This small molecule binds to this protein.
Small molecule (SMILES): O[C@@H]1[C@@H](O)[C@H](O[C@@H]2CO[C@@H](O[C@@H]3CO[C@@H](O)[C@H](O)[C@H]3O)[C@H](O)[C@H]2O)OC[C@H]1O

Binding-site contacts:
Ligand atom C5 contacts residue TRP271 of chain 1.A at 3.7 Å (hydrophobic).
Ligand atom C3 contacts residue ASP133 of chain 1.A at 3.5 Å.
Ligand atom O2 contacts residue MET129 of chain 1.A at 3.3 Å.
Ligand atom O4 contacts residue ASP127 of chain 1.A at 3.8 Å.
Ligand atom O3 contacts residue ASP202 of chain 1.A at 2.7 Å (salt-bridge).
Ligand atom O5 contacts residue ALA131 of chain 1.A at 3.5 Å.
Ligand atom C3 contacts residue TRP117 of chain 1.A at 3.8 Å (hydrophobic).
Ligand atom O2 contacts residue ASP133 of chain 1.A at 2.7 Å (salt-bridge).
Ligand atom O2 contacts residue TYR213 of chain 1.A at 3.7 Å.
Ligand atom C2 contacts residue ASP127 of chain 1.A at 3.5 Å.
Ligand atom C3 contacts residue THR200 of chain 1.A at 3.7 Å.
Ligand atom O1 contacts residue ASP281 of chain 1.A at 3.0 Å (salt-bridge).
Ligand atom O3 contacts residue ARG181 of chain 1.A at 2.8 Å (salt-bridge).
Ligand atom C5 contacts residue PHE199 of chain 1.A at 3.8 Å (hydrophobic).
Ligand atom C2 contacts residue ASP133 of chain 1.A at 3.7 Å.
Ligand atom O5 contacts residue PHE199 of chain 1.A at 3.8 Å.
Ligand atom O3 contacts residue ASP133 of chain 1.A at 2.7 Å (salt-bridge).
Ligand atom O2 contacts residue ASP127 of chain 1.A at 2.6 Å (salt-bridge).
Ligand atom C5 contacts residue ARG71 of chain 1.A at 3.7 Å.
Ligand atom O4 contacts residue TYR213 of chain 1.A at 3.6 Å.
Ligand atom O2 contacts residue ARG284 of chain 1.A at 2.9 Å (salt-bridge).
Ligand atom O3 contacts residue ALA131 of chain 1.A at 3.1 Å.
Ligand atom C3 contacts residue ASP202 of chain 1.A at 3.4 Å.
Ligand atom C2 contacts residue GLU73 of chain 1.A at 3.3 Å.
Ligand atom O3 contacts residue GLU73 of chain 1.A at 3.8 Å.
Ligand atom C2 contacts residue ARG181 of chain 1.A at 3.7 Å.
Ligand atom O4 contacts residue ASN205 of chain 1.A at 3.0 Å (h-bond).
Ligand atom O4 contacts residue ASP202 of chain 1.A at 2.7 Å (salt-bridge).
Ligand atom C4 contacts residue ALA131 of chain 1.A at 3.8 Å (hydrophobic).
Ligand atom O4 contacts residue TRP117 of chain 1.A at 3.7 Å.
Ligand atom O1 contacts residue GLU73 of chain 1.A at 3.2 Å (salt-bridge).
Ligand atom O2 contacts residue ARG181 of chain 1.A at 3.2 Å (salt-bridge).
Ligand atom C3 contacts residue TYR213 of chain 1.A at 3.5 Å (hydrophobic).
Ligand atom C5 contacts residue TRP117 of chain 1.A at 3.5 Å (hydrophobic).
Ligand atom C4 contacts residue ASP202 of chain 1.A at 3.5 Å.
Ligand atom O2 contacts residue GLU73 of chain 1.A at 3.3 Å (salt-bridge).
Ligand atom C4 contacts residue TRP117 of chain 1.A at 3.8 Å (hydrophobic).
Ligand atom C1 contacts residue ASP281 of chain 1.A at 3.3 Å.
Ligand atom C3 contacts residue ALA131 of chain 1.A at 3.8 Å (hydrophobic).
Ligand atom O3 contacts residue MET184 of chain 1.A at 3.6 Å.

Sequence of chain 1.A:
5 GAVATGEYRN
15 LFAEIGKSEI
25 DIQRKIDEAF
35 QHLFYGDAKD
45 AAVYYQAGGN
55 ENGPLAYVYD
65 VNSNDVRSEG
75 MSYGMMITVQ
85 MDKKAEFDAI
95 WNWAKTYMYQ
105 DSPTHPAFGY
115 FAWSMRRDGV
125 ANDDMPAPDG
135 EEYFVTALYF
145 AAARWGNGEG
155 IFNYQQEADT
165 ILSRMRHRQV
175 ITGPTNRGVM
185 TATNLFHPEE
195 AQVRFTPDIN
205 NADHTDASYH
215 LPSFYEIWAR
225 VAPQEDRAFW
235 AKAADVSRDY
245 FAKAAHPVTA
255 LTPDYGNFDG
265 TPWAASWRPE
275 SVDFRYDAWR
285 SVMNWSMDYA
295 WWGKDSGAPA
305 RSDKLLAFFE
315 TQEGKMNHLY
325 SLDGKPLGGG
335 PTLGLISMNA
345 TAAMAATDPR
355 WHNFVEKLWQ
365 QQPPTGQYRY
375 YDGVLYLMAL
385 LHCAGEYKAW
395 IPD